Sequence of chain 1.A:
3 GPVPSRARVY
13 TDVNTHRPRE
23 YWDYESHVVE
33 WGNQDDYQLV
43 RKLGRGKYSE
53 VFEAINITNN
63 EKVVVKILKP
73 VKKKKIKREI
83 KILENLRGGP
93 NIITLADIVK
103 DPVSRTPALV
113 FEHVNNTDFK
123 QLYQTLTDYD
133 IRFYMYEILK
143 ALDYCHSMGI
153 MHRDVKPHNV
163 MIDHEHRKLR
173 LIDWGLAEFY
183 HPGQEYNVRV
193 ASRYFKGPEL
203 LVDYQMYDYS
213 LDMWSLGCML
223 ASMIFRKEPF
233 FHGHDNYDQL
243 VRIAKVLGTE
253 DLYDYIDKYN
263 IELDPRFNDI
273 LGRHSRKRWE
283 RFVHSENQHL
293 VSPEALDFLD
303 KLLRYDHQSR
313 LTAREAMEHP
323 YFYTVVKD

Binding-site contacts:
Ligand atom C5 contacts residue FER1 of chain 1.F at 1.2 Å.
Ligand atom C5 contacts residue GJK1 of chain 1.H at 0.1 Å.
Ligand atom C1 contacts residue GJK1 of chain 1.H at 0.1 Å.
Ligand atom C5 contacts residue V551 of chain 1.G at 0.1 Å.
Ligand atom O4 contacts residue FER1 of chain 1.F at 0.6 Å (h-bond).
Ligand atom O4 contacts residue GJK1 of chain 1.H at 0.1 Å (h-bond).
Ligand atom C4 contacts residue V551 of chain 1.G at 0.1 Å.
Ligand atom C7 contacts residue FER1 of chain 1.F at 0.3 Å.
Ligand atom C2 contacts residue FER1 of chain 1.F at 1.0 Å.
Ligand atom C3 contacts residue V551 of chain 1.G at 0.1 Å.
Ligand atom C6 contacts residue FER1 of chain 1.F at 0.7 Å.
Ligand atom C9 contacts residue V551 of chain 1.G at 1.7 Å.
Ligand atom C9 contacts residue FER1 of chain 1.F at 0.4 Å.
Ligand atom O9 contacts residue V551 of chain 1.G at 2.5 Å (h-bond).
Ligand atom O3 contacts residue FER1 of chain 1.F at 0.8 Å (h-bond).
Ligand atom O3 contacts residue GJK1 of chain 1.H at 0.1 Å (h-bond).
Ligand atom C3 contacts residue FER1 of chain 1.F at 0.8 Å.
Ligand atom C7 contacts residue V551 of chain 1.G at 0.2 Å.
Ligand atom O4 contacts residue V551 of chain 1.G at 0.0 Å (h-bond).
Ligand atom C2 contacts residue V551 of chain 1.G at 0.1 Å.
Ligand atom C7 contacts residue GJK1 of chain 1.H at 0.2 Å.
Ligand atom C4 contacts residue GJK1 of chain 1.H at 0.1 Å.
Ligand atom C6 contacts residue GJK1 of chain 1.H at 0.1 Å.
Ligand atom C3M contacts residue GJK1 of chain 1.H at 0.2 Å.
Ligand atom C3M contacts residue V551 of chain 1.G at 0.1 Å.
Ligand atom O3 contacts residue V551 of chain 1.G at 0.1 Å (h-bond).
Ligand atom C1 contacts residue V551 of chain 1.G at 0.1 Å.
Ligand atom C1 contacts residue FER1 of chain 1.F at 1.0 Å.
Ligand atom C3 contacts residue GJK1 of chain 1.H at 0.1 Å.
Ligand atom O9 contacts residue GJK1 of chain 1.H at 0.4 Å (h-bond).
Ligand atom C8 contacts residue V551 of chain 1.G at 0.3 Å.
Ligand atom C6 contacts residue V551 of chain 1.G at 0.1 Å.
Ligand atom C9 contacts residue GJK1 of chain 1.H at 0.3 Å.
Ligand atom C2 contacts residue GJK1 of chain 1.H at 0.1 Å.
Ligand atom C8 contacts residue GJK1 of chain 1.H at 0.2 Å.
Ligand atom O4 contacts residue LYS68 of chain 1.A at 3.0 Å (salt-bridge).
Ligand atom C4 contacts residue FER1 of chain 1.F at 0.8 Å.
Ligand atom C8 contacts residue FER1 of chain 1.F at 1.3 Å.
Ligand atom O9 contacts residue FER1 of chain 1.F at 1.1 Å.
Ligand atom C3M contacts residue FER1 of chain 1.F at 2.1 Å.

This small molecule binds to this protein.
Small molecule (SMILES): COc1cc(/C=C/C=O)ccc1O